The small molecule below binds the protein below.
Small molecule (SMILES): CC(=O)N[C@@H]1[C@@H](O)[C@H](O)[C@@H](CO)O[C@H]1O

Binding-site contacts:
Ligand atom C7 contacts residue LYS256 of chain 1.B at 4.0 Å.
Ligand atom N2 contacts residue LYS256 of chain 1.B at 3.4 Å (salt-bridge).
Ligand atom O7 contacts residue ASN179 of chain 1.B at 2.7 Å (h-bond).
Ligand atom C8 contacts residue LYS256 of chain 1.B at 4.0 Å.
Ligand atom C8 contacts residue ASN179 of chain 1.B at 4.3 Å.
Ligand atom C7 contacts residue ASN179 of chain 1.B at 3.0 Å.
Ligand atom C3 contacts residue LYS256 of chain 1.B at 4.3 Å.
Ligand atom O5 contacts residue ALA201 of chain 1.B at 4.5 Å.
Ligand atom O5 contacts residue ASN179 of chain 1.B at 2.5 Å (h-bond).
Ligand atom C5 contacts residue ASN179 of chain 1.B at 3.8 Å.
Ligand atom C2 contacts residue ASN179 of chain 1.B at 2.5 Å.
Ligand atom C2 contacts residue LYS256 of chain 1.B at 4.1 Å.
Ligand atom C1 contacts residue LYS256 of chain 1.B at 4.0 Å.
Ligand atom C4 contacts residue ASN179 of chain 1.B at 4.3 Å.
Ligand atom N2 contacts residue ASN179 of chain 1.B at 2.9 Å (h-bond).
Ligand atom C1 contacts residue ASN179 of chain 1.B at 1.5 Å.
Ligand atom C3 contacts residue ASN179 of chain 1.B at 3.9 Å.

Sequence of chain 1.B:
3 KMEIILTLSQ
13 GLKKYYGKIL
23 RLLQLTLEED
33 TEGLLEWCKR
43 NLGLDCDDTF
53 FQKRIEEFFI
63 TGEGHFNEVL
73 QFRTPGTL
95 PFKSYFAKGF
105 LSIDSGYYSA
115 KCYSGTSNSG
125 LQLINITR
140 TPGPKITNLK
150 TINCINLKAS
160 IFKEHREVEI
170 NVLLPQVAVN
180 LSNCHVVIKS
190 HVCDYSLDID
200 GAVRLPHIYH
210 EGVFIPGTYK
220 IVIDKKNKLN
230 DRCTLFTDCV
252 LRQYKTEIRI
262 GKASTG